Sequence of chain 1.B:
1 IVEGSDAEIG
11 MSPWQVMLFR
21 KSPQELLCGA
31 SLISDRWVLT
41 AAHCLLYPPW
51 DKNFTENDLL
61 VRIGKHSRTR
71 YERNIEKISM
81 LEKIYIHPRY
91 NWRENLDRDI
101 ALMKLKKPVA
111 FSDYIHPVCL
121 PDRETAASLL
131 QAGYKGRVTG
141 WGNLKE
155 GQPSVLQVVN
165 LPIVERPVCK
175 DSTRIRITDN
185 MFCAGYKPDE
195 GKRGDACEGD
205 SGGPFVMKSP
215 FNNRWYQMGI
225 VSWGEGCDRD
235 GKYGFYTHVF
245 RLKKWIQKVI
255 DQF

A protein and the small-molecule ligand that binds it are described below.
Small molecule (SMILES): NC(=[NH2+])NCCC[C@H](NC(=O)[C@@H]1CCCN1C(=O)[C@H](N)Cc1ccccc1)[C@H](O)CCl

Binding-site contacts:
Ligand atom NH2 contacts residue ASP199 of chain 1.B at 3.1 Å (salt-bridge).
Ligand atom O2 contacts residue SER205 of chain 1.B at 2.3 Å (h-bond).
Ligand atom CZ1 contacts residue ALA200 of chain 1.B at 3.3 Å (hydrophobic).
Ligand atom C3 contacts residue HIS43 of chain 1.B at 2.0 Å.
Ligand atom CB contacts residue GLY228 of chain 1.B at 3.3 Å.
Ligand atom C1 contacts residue SER226 of chain 1.B at 3.8 Å.
Ligand atom NE contacts residue GLY228 of chain 1.B at 3.4 Å (h-bond).
Ligand atom CD3 contacts residue TRP227 of chain 1.B at 3.6 Å (hydrophobic).
Ligand atom N2 contacts residue HIS43 of chain 1.B at 3.4 Å (h-bond).
Ligand atom N contacts residue GLY228 of chain 1.B at 2.8 Å (h-bond).
Ligand atom O contacts residue GLY228 of chain 1.B at 3.1 Å (h-bond).
Ligand atom CB2 contacts residue SER226 of chain 1.B at 3.7 Å.
Ligand atom C2 contacts residue SER205 of chain 1.B at 1.4 Å.
Ligand atom CA2 contacts residue SER205 of chain 1.B at 2.3 Å.
Ligand atom NH1 contacts residue GLY230 of chain 1.B at 2.9 Å (h-bond).
Ligand atom C3 contacts residue SER205 of chain 1.B at 2.6 Å.
Ligand atom CZ contacts residue GLU94 of chain 1.B at 3.7 Å.
Ligand atom C2 contacts residue HIS43 of chain 1.B at 2.7 Å.
Ligand atom N2 contacts residue SER205 of chain 1.B at 3.1 Å (h-bond).
Ligand atom C contacts residue GLY228 of chain 1.B at 3.8 Å.
Ligand atom CZ1 contacts residue GLY228 of chain 1.B at 3.7 Å.
Ligand atom O2 contacts residue GLY203 of chain 1.B at 3.2 Å (h-bond).
Ligand atom N2 contacts residue SER226 of chain 1.B at 2.9 Å (h-bond).
Ligand atom NH2 contacts residue GLY238 of chain 1.B at 3.6 Å.
Ligand atom C1 contacts residue HIS43 of chain 1.B at 3.7 Å.
Ligand atom NH1 contacts residue ALA200 of chain 1.B at 3.3 Å (h-bond).
Ligand atom CA2 contacts residue SER226 of chain 1.B at 3.7 Å.
Ligand atom N2 contacts residue TRP227 of chain 1.B at 3.8 Å.
Ligand atom CA2 contacts residue HIS43 of chain 1.B at 3.6 Å.
Ligand atom CE2 contacts residue LEU96 of chain 1.B at 3.7 Å (hydrophobic).
Ligand atom NH2 contacts residue ALA200 of chain 1.B at 3.3 Å (h-bond).
Ligand atom CA1 contacts residue LEU96 of chain 1.B at 3.8 Å (hydrophobic).
Ligand atom CB1 contacts residue HIS43 of chain 1.B at 3.5 Å.
Ligand atom CA contacts residue GLY228 of chain 1.B at 3.5 Å.
Ligand atom CB2 contacts residue SER205 of chain 1.B at 2.6 Å.
Ligand atom NE contacts residue TRP227 of chain 1.B at 3.6 Å.
Ligand atom CD3 contacts residue GLY228 of chain 1.B at 3.7 Å.
Ligand atom O contacts residue TRP227 of chain 1.B at 3.2 Å.
Ligand atom NH1 contacts residue ASP199 of chain 1.B at 3.0 Å (salt-bridge).
Ligand atom NH2 contacts residue TRP227 of chain 1.B at 3.7 Å.